Binding-site contacts:
Ligand atom CAK contacts residue ARG152 of chain 1.A at 4.0 Å.
Ligand atom CAJ contacts residue ARG152 of chain 1.A at 3.9 Å.
Ligand atom CAC contacts residue THR172 of chain 1.A at 3.6 Å.
Ligand atom CAW contacts residue GLY174 of chain 1.A at 3.5 Å.
Ligand atom OAY contacts residue ARG152 of chain 1.A at 2.5 Å (salt-bridge).
Ligand atom CAC contacts residue GLY174 of chain 1.A at 3.6 Å.
Ligand atom CAW contacts residue ARG152 of chain 1.A at 3.6 Å.
Ligand atom OAQ contacts residue ARG152 of chain 1.A at 3.2 Å (salt-bridge).
Ligand atom NAU contacts residue GLY174 of chain 1.A at 3.2 Å (h-bond).
Ligand atom CAV contacts residue GLY174 of chain 1.A at 3.9 Å.
Ligand atom CAO contacts residue TYR154 of chain 1.A at 3.6 Å (hydrophobic).
Ligand atom CAM contacts residue THR172 of chain 1.A at 3.9 Å.
Ligand atom CAH contacts residue GLY174 of chain 1.A at 4.1 Å.
Ligand atom CAM contacts residue PRO242 of chain 1.A at 4.0 Å (hydrophobic).
Ligand atom BR contacts residue VAL247 of chain 1.A at 3.4 Å.
Ligand atom OAX contacts residue HIS175 of chain 1.A at 3.1 Å (h-bond).
Ligand atom CAE contacts residue MET362 of chain 1.A at 3.2 Å (hydrophobic).
Ligand atom CAI contacts residue GLY174 of chain 1.A at 3.6 Å.
Ligand atom CAF contacts residue GLY174 of chain 1.A at 3.4 Å.
Ligand atom CAL contacts residue ARG152 of chain 1.A at 3.7 Å.
Ligand atom OAP contacts residue TYR154 of chain 1.A at 2.9 Å (h-bond).
Ligand atom CAL contacts residue PRO242 of chain 1.A at 4.0 Å (hydrophobic).
Ligand atom CAD contacts residue VAL247 of chain 1.A at 3.9 Å (hydrophobic).
Ligand atom BR contacts residue VAL360 of chain 1.A at 3.6 Å.
Ligand atom CAO contacts residue ARG152 of chain 1.A at 3.8 Å.
Ligand atom CAE contacts residue GLY174 of chain 1.A at 3.7 Å.
Ligand atom CAL contacts residue GLY174 of chain 1.A at 4.0 Å.
Ligand atom CAF contacts residue MET362 of chain 1.A at 3.9 Å (hydrophobic).
Ligand atom CAB contacts residue GLY174 of chain 1.A at 3.4 Å.
Ligand atom BR contacts residue HIS175 of chain 1.A at 3.8 Å.
Ligand atom OAY contacts residue GLY174 of chain 1.A at 3.2 Å.
Ligand atom CAD contacts residue GLY174 of chain 1.A at 3.8 Å.
Ligand atom CAL contacts residue LEU155 of chain 1.A at 4.0 Å (hydrophobic).
Ligand atom N contacts residue GLY174 of chain 1.A at 3.7 Å.
Ligand atom BR contacts residue LEU177 of chain 1.A at 3.8 Å.
Ligand atom OAX contacts residue GLY174 of chain 1.A at 3.9 Å.
Ligand atom CAA contacts residue GLY174 of chain 1.A at 3.2 Å.
Ligand atom BR contacts residue ARG176 of chain 1.A at 3.7 Å.
Ligand atom OAQ contacts residue TYR154 of chain 1.A at 3.6 Å.
Ligand atom CAM contacts residue GLY174 of chain 1.A at 3.7 Å.

Sequence of chain 1.A:
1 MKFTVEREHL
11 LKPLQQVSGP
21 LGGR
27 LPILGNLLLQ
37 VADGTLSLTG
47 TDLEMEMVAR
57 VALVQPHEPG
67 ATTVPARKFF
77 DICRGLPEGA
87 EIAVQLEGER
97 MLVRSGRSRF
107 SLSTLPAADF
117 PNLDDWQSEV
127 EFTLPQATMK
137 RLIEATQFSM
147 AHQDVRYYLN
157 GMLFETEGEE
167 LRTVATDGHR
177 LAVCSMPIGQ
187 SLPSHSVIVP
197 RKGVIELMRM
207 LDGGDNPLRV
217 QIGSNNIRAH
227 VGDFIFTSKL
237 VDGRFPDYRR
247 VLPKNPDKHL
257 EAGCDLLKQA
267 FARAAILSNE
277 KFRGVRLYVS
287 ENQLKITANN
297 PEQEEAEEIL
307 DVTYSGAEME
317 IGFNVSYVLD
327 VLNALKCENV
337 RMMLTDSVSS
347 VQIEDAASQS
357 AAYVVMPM

This protein binds this small molecule.
Small molecule (SMILES): O=C(O)CNC(=O)Cn1c2c(c3cc(Br)ccc31)CC[C@@H](C(=O)O)C2